Sequence of chain 1.B:
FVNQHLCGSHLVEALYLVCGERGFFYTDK

Sequence of chain 1.D:
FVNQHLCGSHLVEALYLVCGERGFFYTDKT

This small molecule binds to this protein.
Small molecule (SMILES): Cc1cccc(O)c1

Binding-site contacts:
Ligand atom C5 contacts residue HIS5 of chain 1.B at 4.5 Å.
Ligand atom C2 contacts residue LEU16 of chain 3.A at 4.2 Å (hydrophobic).
Ligand atom C5 contacts residue CYS7 of chain 3.B at 4.2 Å (hydrophobic).
Ligand atom C2 contacts residue CYS11 of chain 3.A at 3.4 Å (hydrophobic).
Ligand atom C1 contacts residue CYS11 of chain 3.A at 3.9 Å (hydrophobic).
Ligand atom C4 contacts residue HIS10 of chain 3.B at 3.8 Å.
Ligand atom C5 contacts residue LEU11 of chain 3.B at 3.4 Å (hydrophobic).
Ligand atom C4 contacts residue LEU11 of chain 3.B at 3.8 Å (hydrophobic).
Ligand atom C4 contacts residue LEU6 of chain 1.B at 4.5 Å (hydrophobic).
Ligand atom C7 contacts residue ALA14 of chain 3.B at 3.4 Å (hydrophobic).
Ligand atom O1 contacts residue HIS5 of chain 1.B at 4.2 Å.
Ligand atom C6 contacts residue HIS5 of chain 1.B at 4.2 Å.
Ligand atom C2 contacts residue HIS5 of chain 1.B at 3.6 Å.
Ligand atom C3 contacts residue LEU16 of chain 3.A at 4.2 Å (hydrophobic).
Ligand atom C3 contacts residue HIS5 of chain 1.B at 3.8 Å.
Ligand atom C5 contacts residue HIS10 of chain 3.B at 3.8 Å.
Ligand atom C6 contacts residue CYS7 of chain 3.B at 4.0 Å (hydrophobic).
Ligand atom C3 contacts residue CYS11 of chain 3.A at 4.3 Å (hydrophobic).
Ligand atom O1 contacts residue ILE10 of chain 3.A at 3.5 Å.
Ligand atom C6 contacts residue CYS6 of chain 3.A at 3.1 Å (hydrophobic).
Ligand atom O1 contacts residue CYS11 of chain 3.A at 2.9 Å (h-bond).
Ligand atom C1 contacts residue CYS6 of chain 3.A at 3.3 Å (hydrophobic).
Ligand atom C7 contacts residue CYS11 of chain 3.A at 4.4 Å (hydrophobic).
Ligand atom C7 contacts residue LEU17 of chain 1.D at 3.5 Å (hydrophobic).
Ligand atom O1 contacts residue VAL2 of chain 1.B at 4.2 Å.
Ligand atom C5 contacts residue CYS6 of chain 3.A at 4.4 Å (hydrophobic).
Ligand atom C4 contacts residue HIS5 of chain 1.B at 4.3 Å.
Ligand atom C7 contacts residue HIS5 of chain 1.B at 4.0 Å.
Ligand atom O1 contacts residue SER9 of chain 3.A at 3.6 Å (h-bond).
Ligand atom C3 contacts residue LEU11 of chain 3.B at 4.1 Å (hydrophobic).
Ligand atom C6 contacts residue LEU6 of chain 1.B at 4.1 Å (hydrophobic).
Ligand atom C6 contacts residue LEU11 of chain 3.B at 3.4 Å (hydrophobic).
Ligand atom C1 contacts residue LEU11 of chain 3.B at 3.8 Å (hydrophobic).
Ligand atom C7 contacts residue LEU16 of chain 3.A at 3.6 Å (hydrophobic).
Ligand atom C5 contacts residue LEU6 of chain 1.B at 3.6 Å (hydrophobic).
Ligand atom C1 contacts residue HIS5 of chain 1.B at 3.8 Å.
Ligand atom O1 contacts residue CYS6 of chain 3.A at 2.7 Å (h-bond).
Ligand atom C3 contacts residue ALA14 of chain 3.B at 4.3 Å (hydrophobic).
Ligand atom O1 contacts residue LEU11 of chain 3.B at 4.4 Å.
Ligand atom C2 contacts residue LEU11 of chain 3.B at 4.1 Å (hydrophobic).

Sequence of chain 3.A:
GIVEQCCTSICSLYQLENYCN

Sequence of chain 3.B:
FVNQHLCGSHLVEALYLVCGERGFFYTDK